Binding-site contacts:
Ligand atom C7 contacts residue NAG1 of chain 1.O at 4.0 Å.
Ligand atom C2 contacts residue NAG1 of chain 1.O at 3.3 Å.
Ligand atom O7 contacts residue ASN151 of chain 1.A at 3.6 Å.
Ligand atom C5 contacts residue ASN151 of chain 1.A at 3.7 Å.
Ligand atom C8 contacts residue ASN151 of chain 1.A at 4.5 Å.
Ligand atom C3 contacts residue NAG1 of chain 1.K at 4.2 Å.
Ligand atom O4 contacts residue NAG1 of chain 1.K at 4.5 Å.
Ligand atom N2 contacts residue ASN151 of chain 1.A at 2.8 Å (h-bond).
Ligand atom O7 contacts residue NAG1 of chain 1.K at 2.8 Å (h-bond).
Ligand atom C4 contacts residue NAG1 of chain 1.O at 4.4 Å.
Ligand atom C1 contacts residue NAG1 of chain 1.K at 4.3 Å.
Ligand atom C2 contacts residue ASN151 of chain 1.A at 2.4 Å.
Ligand atom C8 contacts residue NAG1 of chain 1.O at 4.3 Å.
Ligand atom C3 contacts residue ASN151 of chain 1.A at 3.8 Å.
Ligand atom C1 contacts residue ASN151 of chain 1.A at 1.4 Å.
Ligand atom O3 contacts residue NAG1 of chain 1.O at 3.5 Å (h-bond).
Ligand atom C5 contacts residue NAG1 of chain 1.K at 4.3 Å.
Ligand atom N2 contacts residue NAG1 of chain 1.O at 2.9 Å (h-bond).
Ligand atom O5 contacts residue ASN151 of chain 1.A at 2.4 Å (h-bond).
Ligand atom C7 contacts residue NAG1 of chain 1.K at 3.9 Å.
Ligand atom C4 contacts residue ASN151 of chain 1.A at 4.2 Å.
Ligand atom C3 contacts residue NAG1 of chain 1.O at 4.0 Å.
Ligand atom C7 contacts residue ASN151 of chain 1.A at 3.4 Å.

Sequence of chain 1.A:
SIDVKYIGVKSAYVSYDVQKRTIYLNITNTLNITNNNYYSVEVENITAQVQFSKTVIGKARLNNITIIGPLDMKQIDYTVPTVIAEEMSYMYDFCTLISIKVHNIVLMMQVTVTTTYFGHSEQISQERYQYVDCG

The protein below binds the small molecule below.
Small molecule (SMILES): CC(=O)N[C@@H]1[C@@H](O)[C@H](O)[C@@H](CO)O[C@H]1O